Binding-site contacts:
Ligand atom C13 contacts residue GLY148 of chain 1.K at 3.6 Å.
Ligand atom C14 contacts residue GLY148 of chain 1.K at 3.2 Å.
Ligand atom C15 contacts residue GLY148 of chain 1.K at 3.9 Å.
Ligand atom O3 contacts residue SER152 of chain 1.K at 4.3 Å.
Ligand atom S contacts residue TYR149 of chain 1.K at 3.9 Å.
Ligand atom O3 contacts residue ASN153 of chain 1.K at 3.0 Å (h-bond).
Ligand atom C16 contacts residue LEU34 of chain 1.K at 4.0 Å (hydrophobic).
Ligand atom O2 contacts residue TYR149 of chain 1.K at 3.9 Å.
Ligand atom C15 contacts residue ALA145 of chain 1.K at 3.8 Å (hydrophobic).
Ligand atom C14 contacts residue TYR149 of chain 1.K at 3.3 Å (hydrophobic).
Ligand atom C13 contacts residue SER152 of chain 1.K at 3.1 Å.
Ligand atom C13 contacts residue TYR149 of chain 1.K at 4.0 Å (hydrophobic).
Ligand atom C15 contacts residue TYR149 of chain 1.K at 3.4 Å (hydrophobic).
Ligand atom S contacts residue ASN153 of chain 1.K at 4.2 Å.
Ligand atom O1 contacts residue TYR149 of chain 1.K at 3.4 Å.
Ligand atom C14 contacts residue SER152 of chain 1.K at 3.9 Å.
Ligand atom C12 contacts residue SER152 of chain 1.K at 3.1 Å.
Ligand atom O1 contacts residue LEU34 of chain 1.K at 4.2 Å.
Ligand atom O2 contacts residue ASN153 of chain 1.K at 4.2 Å.
Ligand atom O3 contacts residue TYR149 of chain 1.K at 3.9 Å.
Ligand atom C12 contacts residue GLY148 of chain 1.K at 4.5 Å.
Ligand atom C11 contacts residue SER152 of chain 1.K at 3.9 Å.
Ligand atom C14 contacts residue ALA145 of chain 1.K at 4.3 Å (hydrophobic).
Ligand atom C16 contacts residue TYR149 of chain 1.K at 4.0 Å (hydrophobic).

Sequence of chain 1.K:
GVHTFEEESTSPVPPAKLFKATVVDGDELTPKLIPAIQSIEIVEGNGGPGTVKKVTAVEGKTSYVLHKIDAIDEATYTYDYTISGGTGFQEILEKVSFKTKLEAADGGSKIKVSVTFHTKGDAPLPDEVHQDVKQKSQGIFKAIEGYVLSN

A small-molecule ligand and the protein it binds are described below.
Small molecule (SMILES): O=S(=O)(O)c1cccc2cccc(Nc3ccccc3)c12